This protein binds this small molecule.
Small molecule (SMILES): O=C(CCCc1ccccc1)Nc1cnccc1C(=O)O

Binding-site contacts:
Ligand atom O1 contacts residue PHE182 of chain 2.A at 3.5 Å.
Ligand atom C16 contacts residue LEU68 of chain 2.A at 3.9 Å (hydrophobic).
Ligand atom C5 contacts residue HIS185 of chain 2.A at 3.3 Å.
Ligand atom C3 contacts residue TRP205 of chain 2.A at 3.6 Å (hydrophobic).
Ligand atom C14 contacts residue HIS83 of chain 2.A at 3.5 Å.
Ligand atom C12 contacts residue LYS238 of chain 2.A at 3.9 Å.
Ligand atom C15 contacts residue LEU68 of chain 2.A at 3.7 Å (hydrophobic).
Ligand atom O1 contacts residue TYR129 of chain 2.A at 2.4 Å (h-bond).
Ligand atom N1 contacts residue PHE182 of chain 2.A at 3.9 Å.
Ligand atom C4 contacts residue TRP205 of chain 2.A at 3.6 Å (hydrophobic).
Ligand atom C16 contacts residue ASP132 of chain 2.A at 3.4 Å.
Ligand atom C4 contacts residue HIS273 of chain 2.A at 3.6 Å.
Ligand atom C1 contacts residue PHE182 of chain 2.A at 3.7 Å (hydrophobic).
Ligand atom O2 contacts residue TYR129 of chain 2.A at 3.5 Å (h-bond).
Ligand atom N2 contacts residue TYR174 of chain 2.A at 3.9 Å.
Ligand atom N2 contacts residue PHE182 of chain 2.A at 3.6 Å.
Ligand atom N1 contacts residue HIS185 of chain 2.A at 3.1 Å (h-bond).
Ligand atom C5 contacts residue FE21 of chain 2.C at 3.0 Å.
Ligand atom C10 contacts residue ASP132 of chain 2.A at 3.3 Å.
Ligand atom C4 contacts residue FE21 of chain 2.C at 3.0 Å.
Ligand atom C5 contacts residue PHE182 of chain 2.A at 4.0 Å (hydrophobic).
Ligand atom C6 contacts residue PHE182 of chain 2.A at 3.6 Å (hydrophobic).
Ligand atom O3 contacts residue LYS238 of chain 2.A at 3.3 Å (salt-bridge).
Ligand atom C13 contacts residue HIS83 of chain 2.A at 3.5 Å.
Ligand atom C11 contacts residue ASP132 of chain 2.A at 3.7 Å.
Ligand atom O2 contacts residue ASN195 of chain 2.A at 3.3 Å (h-bond).
Ligand atom C1 contacts residue LYS203 of chain 2.A at 3.8 Å.
Ligand atom C2 contacts residue PHE182 of chain 2.A at 3.6 Å (hydrophobic).
Ligand atom C3 contacts residue PHE182 of chain 2.A at 3.7 Å (hydrophobic).
Ligand atom C8 contacts residue TYR129 of chain 2.A at 3.9 Å (hydrophobic).
Ligand atom C10 contacts residue LYS238 of chain 2.A at 4.0 Å.
Ligand atom C1 contacts residue TYR129 of chain 2.A at 3.3 Å (hydrophobic).
Ligand atom C8 contacts residue TYR174 of chain 2.A at 4.0 Å (hydrophobic).
Ligand atom N1 contacts residue HIS273 of chain 2.A at 3.2 Å (h-bond).
Ligand atom N1 contacts residue FE21 of chain 2.C at 2.1 Å.
Ligand atom C7 contacts residue PHE182 of chain 2.A at 3.8 Å (hydrophobic).
Ligand atom O2 contacts residue LYS203 of chain 2.A at 2.9 Å (salt-bridge).
Ligand atom C3 contacts residue ASN195 of chain 2.A at 3.9 Å.
Ligand atom O1 contacts residue LYS203 of chain 2.A at 3.9 Å.
Ligand atom C4 contacts residue PHE182 of chain 2.A at 3.7 Å (hydrophobic).

Sequence of chain 2.A:
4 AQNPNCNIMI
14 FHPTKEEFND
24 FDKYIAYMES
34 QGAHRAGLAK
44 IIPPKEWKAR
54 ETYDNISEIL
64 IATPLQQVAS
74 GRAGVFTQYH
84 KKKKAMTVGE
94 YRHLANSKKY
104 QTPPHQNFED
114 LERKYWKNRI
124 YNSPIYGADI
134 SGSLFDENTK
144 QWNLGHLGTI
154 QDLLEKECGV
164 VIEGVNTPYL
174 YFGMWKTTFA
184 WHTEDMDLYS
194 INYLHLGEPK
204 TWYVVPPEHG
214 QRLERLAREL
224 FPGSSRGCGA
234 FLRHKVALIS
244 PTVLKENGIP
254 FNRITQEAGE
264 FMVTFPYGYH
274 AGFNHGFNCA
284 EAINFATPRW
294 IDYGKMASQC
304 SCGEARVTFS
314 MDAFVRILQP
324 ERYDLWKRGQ